This protein binds this small molecule.
Small molecule (SMILES): CC(=O)N[C@H]1[C@H](O[C@H]2[C@H](O)[C@@H](NC(C)=O)CO[C@@H]2CO)O[C@H](CO)[C@@H](O)[C@@H]1O

Sequence of chain 1.C:
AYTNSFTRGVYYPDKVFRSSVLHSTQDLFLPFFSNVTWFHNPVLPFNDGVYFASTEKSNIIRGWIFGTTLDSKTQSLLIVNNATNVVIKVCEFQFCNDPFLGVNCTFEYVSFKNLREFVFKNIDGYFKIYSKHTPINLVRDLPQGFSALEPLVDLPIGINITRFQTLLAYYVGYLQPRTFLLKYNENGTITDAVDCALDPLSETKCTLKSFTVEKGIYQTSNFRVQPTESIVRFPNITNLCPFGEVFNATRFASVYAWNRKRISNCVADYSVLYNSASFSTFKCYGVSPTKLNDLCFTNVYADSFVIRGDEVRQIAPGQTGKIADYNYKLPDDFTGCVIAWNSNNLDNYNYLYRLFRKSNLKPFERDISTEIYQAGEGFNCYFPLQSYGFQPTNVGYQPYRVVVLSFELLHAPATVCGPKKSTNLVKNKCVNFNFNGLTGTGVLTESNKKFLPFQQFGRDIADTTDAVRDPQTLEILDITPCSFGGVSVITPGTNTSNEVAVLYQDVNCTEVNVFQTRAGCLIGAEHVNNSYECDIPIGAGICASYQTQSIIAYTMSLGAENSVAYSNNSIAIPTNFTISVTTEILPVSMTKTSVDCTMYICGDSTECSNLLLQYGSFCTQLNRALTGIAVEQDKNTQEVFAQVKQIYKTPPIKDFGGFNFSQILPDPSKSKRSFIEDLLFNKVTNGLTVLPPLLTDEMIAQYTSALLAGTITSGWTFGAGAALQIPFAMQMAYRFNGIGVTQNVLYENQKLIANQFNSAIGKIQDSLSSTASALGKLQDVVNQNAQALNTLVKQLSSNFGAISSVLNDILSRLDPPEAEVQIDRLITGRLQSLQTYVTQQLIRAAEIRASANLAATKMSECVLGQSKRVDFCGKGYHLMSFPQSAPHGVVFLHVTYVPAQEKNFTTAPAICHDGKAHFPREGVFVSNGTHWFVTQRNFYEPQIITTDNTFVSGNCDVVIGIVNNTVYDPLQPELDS

Binding-site contacts:
Ligand atom N2 contacts residue ASN1098 of chain 1.C at 2.9 Å (h-bond).
Ligand atom C6 contacts residue PHE1103 of chain 1.C at 3.9 Å (hydrophobic).
Ligand atom O5 contacts residue ASN1098 of chain 1.C at 2.4 Å (h-bond).
Ligand atom C2 contacts residue ASN1098 of chain 1.C at 2.4 Å.
Ligand atom C7 contacts residue ASN1098 of chain 1.C at 3.6 Å.
Ligand atom C3 contacts residue THR1100 of chain 1.C at 4.4 Å.
Ligand atom O7 contacts residue ASN1098 of chain 1.C at 4.0 Å.
Ligand atom C5 contacts residue ASN1098 of chain 1.C at 3.7 Å.
Ligand atom C1 contacts residue ASN1098 of chain 1.C at 1.4 Å.
Ligand atom O5 contacts residue PHE1103 of chain 1.C at 4.0 Å.
Ligand atom N2 contacts residue THR1100 of chain 1.C at 4.2 Å.
Ligand atom C3 contacts residue ASN1098 of chain 1.C at 3.8 Å.
Ligand atom C5 contacts residue PHE1103 of chain 1.C at 4.5 Å (hydrophobic).
Ligand atom C1 contacts residue THR1100 of chain 1.C at 4.3 Å.
Ligand atom C8 contacts residue ASN1098 of chain 1.C at 4.1 Å.
Ligand atom C4 contacts residue ASN1098 of chain 1.C at 4.2 Å.